A protein and the small-molecule ligand that binds it are described below.
Small molecule (SMILES): Nc1ccc2cc(-c3ccsc3)ccc2n1

Sequence of chain 1.A:
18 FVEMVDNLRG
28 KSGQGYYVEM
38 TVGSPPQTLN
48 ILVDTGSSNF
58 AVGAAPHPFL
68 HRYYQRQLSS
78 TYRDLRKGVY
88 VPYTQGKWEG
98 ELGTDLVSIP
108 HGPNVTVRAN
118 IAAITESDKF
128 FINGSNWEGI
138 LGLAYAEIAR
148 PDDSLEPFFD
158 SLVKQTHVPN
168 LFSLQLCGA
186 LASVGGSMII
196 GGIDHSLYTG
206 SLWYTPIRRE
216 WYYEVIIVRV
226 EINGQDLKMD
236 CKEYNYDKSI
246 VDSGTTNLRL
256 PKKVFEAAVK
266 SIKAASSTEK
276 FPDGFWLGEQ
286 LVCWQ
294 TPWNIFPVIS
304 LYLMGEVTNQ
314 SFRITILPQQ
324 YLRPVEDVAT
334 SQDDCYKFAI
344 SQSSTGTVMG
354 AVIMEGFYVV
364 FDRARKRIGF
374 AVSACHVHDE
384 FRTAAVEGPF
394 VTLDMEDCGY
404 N

Binding-site contacts:
Ligand atom C5 contacts residue TYR90 of chain 1.A at 4.2 Å (hydrophobic).
Ligand atom C10 contacts residue TYR90 of chain 1.A at 3.7 Å (hydrophobic).
Ligand atom N16 contacts residue GLY249 of chain 1.A at 3.8 Å.
Ligand atom C10 contacts residue LYS126 of chain 1.A at 4.2 Å.
Ligand atom C8 contacts residue TRP95 of chain 1.A at 3.7 Å (hydrophobic).
Ligand atom C6 contacts residue TYR90 of chain 1.A at 3.7 Å (hydrophobic).
Ligand atom C8 contacts residue PHE127 of chain 1.A at 4.0 Å (hydrophobic).
Ligand atom N16 contacts residue ASP51 of chain 1.A at 2.8 Å (salt-bridge).
Ligand atom C11 contacts residue TYR90 of chain 1.A at 3.8 Å (hydrophobic).
Ligand atom C7 contacts residue TYR90 of chain 1.A at 3.7 Å (hydrophobic).
Ligand atom N16 contacts residue ASP247 of chain 1.A at 3.0 Å (salt-bridge).
Ligand atom S9 contacts residue PHE127 of chain 1.A at 4.1 Å.
Ligand atom N16 contacts residue GLY53 of chain 1.A at 3.9 Å.
Ligand atom C4 contacts residue ASP51 of chain 1.A at 3.8 Å.
Ligand atom C11 contacts residue LYS94 of chain 1.A at 3.6 Å.
Ligand atom C11 contacts residue TRP95 of chain 1.A at 3.6 Å (hydrophobic).
Ligand atom C13 contacts residue ASP51 of chain 1.A at 3.6 Å.
Ligand atom C14 contacts residue TYR90 of chain 1.A at 4.1 Å (hydrophobic).
Ligand atom C2 contacts residue PHE127 of chain 1.A at 3.8 Å (hydrophobic).
Ligand atom C3 contacts residue ASP51 of chain 1.A at 3.8 Å.
Ligand atom C8 contacts residue TYR90 of chain 1.A at 3.8 Å (hydrophobic).
Ligand atom S9 contacts residue TYR90 of chain 1.A at 3.7 Å.
Ligand atom C11 contacts residue VAL88 of chain 1.A at 3.4 Å (hydrophobic).
Ligand atom C1 contacts residue PHE127 of chain 1.A at 4.2 Å (hydrophobic).
Ligand atom C14 contacts residue ASP247 of chain 1.A at 4.3 Å.
Ligand atom N12 contacts residue ASP51 of chain 1.A at 2.9 Å (salt-bridge).
Ligand atom C3 contacts residue ILE137 of chain 1.A at 3.7 Å (hydrophobic).
Ligand atom C10 contacts residue PHE127 of chain 1.A at 3.8 Å (hydrophobic).
Ligand atom C7 contacts residue PHE127 of chain 1.A at 3.7 Å (hydrophobic).
Ligand atom S9 contacts residue LYS126 of chain 1.A at 4.2 Å.
Ligand atom C8 contacts residue VAL88 of chain 1.A at 4.2 Å (hydrophobic).
Ligand atom C15 contacts residue TYR90 of chain 1.A at 3.6 Å (hydrophobic).
Ligand atom C11 contacts residue PHE127 of chain 1.A at 4.2 Å (hydrophobic).
Ligand atom S9 contacts residue TRP95 of chain 1.A at 4.3 Å.
Ligand atom N16 contacts residue THR250 of chain 1.A at 4.2 Å.
Ligand atom S9 contacts residue LYS94 of chain 1.A at 3.5 Å (salt-bridge).
Ligand atom C13 contacts residue ASP247 of chain 1.A at 4.0 Å.
Ligand atom C1 contacts residue TYR90 of chain 1.A at 4.2 Å (hydrophobic).
Ligand atom S9 contacts residue GLY93 of chain 1.A at 3.8 Å.
Ligand atom S9 contacts residue ASP125 of chain 1.A at 4.2 Å.